Sequence of chain 1.A:
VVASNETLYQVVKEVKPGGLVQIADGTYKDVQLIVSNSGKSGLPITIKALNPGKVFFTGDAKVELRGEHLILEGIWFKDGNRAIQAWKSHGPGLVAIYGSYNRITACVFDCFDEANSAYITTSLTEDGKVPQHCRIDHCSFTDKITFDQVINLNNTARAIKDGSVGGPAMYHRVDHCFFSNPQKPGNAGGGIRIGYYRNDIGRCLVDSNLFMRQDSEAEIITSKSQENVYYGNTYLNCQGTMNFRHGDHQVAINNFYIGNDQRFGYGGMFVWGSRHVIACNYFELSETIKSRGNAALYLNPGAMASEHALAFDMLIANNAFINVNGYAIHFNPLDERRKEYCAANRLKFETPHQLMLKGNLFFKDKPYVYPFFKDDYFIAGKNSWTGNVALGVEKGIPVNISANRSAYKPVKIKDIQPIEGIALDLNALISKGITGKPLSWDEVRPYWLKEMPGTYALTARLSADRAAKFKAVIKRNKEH

A small-molecule ligand and the protein it binds are described below.
Small molecule (SMILES): CO[C@@H]1[C@H](O[C@@H]2CO[C@@H](O[C@H]3[C@H](O)[C@@H](O)[C@@H](O[C@@H]4CO[C@H](CO)[C@@H](O[C@@H]5O[C@@H](C)[C@H](O)[C@@H](O)[C@H]5O)[C@@H]4O)O[C@@H]3C(=O)O)[C@H](O)[C@H]2O)O[C@@H](C)[C@@H](O[C@@H]2O[C@H](CO)[C@@H](O)[C@H](O)[C@H]2O)[C@H]1O[C@H]1O[C@H](CO)[C@H](O)[C@H](O)[C@H]1O

Binding-site contacts:
Ligand atom C3 contacts residue SER209 of chain 1.A at 2.8 Å.
Ligand atom C4 contacts residue LYS438 of chain 1.A at 3.6 Å.
Ligand atom O3 contacts residue LYS438 of chain 1.A at 3.0 Å (salt-bridge).
Ligand atom O6B contacts residue HIS177 of chain 1.A at 3.3 Å.
Ligand atom O6A contacts residue HIS177 of chain 1.A at 3.5 Å (h-bond).
Ligand atom O6B contacts residue ARG174 of chain 1.A at 4.1 Å.
Ligand atom C1 contacts residue SER209 of chain 1.A at 1.4 Å.
Ligand atom C1 contacts residue HIS177 of chain 1.A at 3.7 Å.
Ligand atom C5 contacts residue SER209 of chain 1.A at 2.7 Å.
Ligand atom C1 contacts residue ASP208 of chain 1.A at 3.6 Å.
Ligand atom O6 contacts residue HIS177 of chain 1.A at 2.8 Å (h-bond).
Ligand atom O4 contacts residue PHE257 of chain 1.A at 3.3 Å.
Ligand atom O2 contacts residue GLY437 of chain 1.A at 3.9 Å.
Ligand atom O5 contacts residue HIS177 of chain 1.A at 2.9 Å (h-bond).
Ligand atom O3 contacts residue SER209 of chain 1.A at 4.1 Å.
Ligand atom C5 contacts residue HIS177 of chain 1.A at 3.8 Å.
Ligand atom O6 contacts residue GLU444 of chain 1.A at 4.0 Å.
Ligand atom C2 contacts residue ASP208 of chain 1.A at 3.7 Å.
Ligand atom C4 contacts residue SER209 of chain 1.A at 3.3 Å.
Ligand atom C3 contacts residue LEU440 of chain 1.A at 4.1 Å (hydrophobic).
Ligand atom O5 contacts residue ASP208 of chain 1.A at 3.9 Å.
Ligand atom O3 contacts residue GLY437 of chain 1.A at 3.7 Å.
Ligand atom O4 contacts residue LYS438 of chain 1.A at 2.7 Å (salt-bridge).
Ligand atom C1 contacts residue ARG174 of chain 1.A at 3.7 Å.
Ligand atom C6 contacts residue ASN255 of chain 1.A at 3.5 Å.
Ligand atom C6 contacts residue HIS177 of chain 1.A at 3.4 Å.
Ligand atom C6 contacts residue SER209 of chain 1.A at 4.1 Å.
Ligand atom C6 contacts residue HIS177 of chain 1.A at 3.8 Å.
Ligand atom O3 contacts residue TYR232 of chain 1.A at 3.3 Å.
Ligand atom O5 contacts residue SER209 of chain 1.A at 2.3 Å (h-bond).
Ligand atom C2 contacts residue SER209 of chain 1.A at 2.2 Å.
Ligand atom C4 contacts residue GLY437 of chain 1.A at 4.0 Å.
Ligand atom O5 contacts residue HIS177 of chain 1.A at 3.8 Å.
Ligand atom O2 contacts residue ASP208 of chain 1.A at 4.0 Å.
Ligand atom O2 contacts residue SER209 of chain 1.A at 3.5 Å (h-bond).
Ligand atom C3 contacts residue LYS438 of chain 1.A at 3.6 Å.
Ligand atom C6 contacts residue GLY233 of chain 1.A at 3.6 Å.
Ligand atom C1 contacts residue ASP208 of chain 1.A at 3.4 Å.
Ligand atom O5 contacts residue ARG174 of chain 1.A at 3.3 Å (salt-bridge).
Ligand atom O4 contacts residue SER209 of chain 1.A at 4.1 Å.